Sequence of chain 1.V:
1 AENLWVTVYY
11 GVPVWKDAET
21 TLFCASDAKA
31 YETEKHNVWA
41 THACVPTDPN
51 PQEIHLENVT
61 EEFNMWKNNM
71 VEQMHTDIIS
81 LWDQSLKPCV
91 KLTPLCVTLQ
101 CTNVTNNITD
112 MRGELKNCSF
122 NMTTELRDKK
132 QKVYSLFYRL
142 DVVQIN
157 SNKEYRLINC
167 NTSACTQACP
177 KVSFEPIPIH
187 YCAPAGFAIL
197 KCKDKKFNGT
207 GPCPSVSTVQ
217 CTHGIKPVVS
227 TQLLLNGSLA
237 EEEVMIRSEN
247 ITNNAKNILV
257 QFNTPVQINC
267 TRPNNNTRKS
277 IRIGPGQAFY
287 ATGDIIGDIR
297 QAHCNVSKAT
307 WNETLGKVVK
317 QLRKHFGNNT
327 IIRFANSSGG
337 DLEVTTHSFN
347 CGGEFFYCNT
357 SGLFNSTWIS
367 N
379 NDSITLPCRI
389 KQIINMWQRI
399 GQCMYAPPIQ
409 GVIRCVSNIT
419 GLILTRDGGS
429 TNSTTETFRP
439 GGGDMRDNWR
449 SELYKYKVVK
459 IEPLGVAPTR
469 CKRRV

A small-molecule ligand and the protein it binds are described below.
Small molecule (SMILES): CC(=O)N[C@H]1[C@H](O[C@H]2[C@H](O)[C@@H](NC(C)=O)CO[C@@H]2CO)O[C@H](CO)[C@@H](O[C@@H]2O[C@H](CO[C@H]3O[C@H](CO)[C@@H](O)[C@H](O[C@H]4O[C@H](CO)[C@@H](O)[C@H](O)[C@@H]4O[C@H]4O[C@H](CO)[C@@H](O)[C@H](O)[C@@H]4O)[C@@H]3O)[C@@H](O)[C@H](O[C@H]3O[C@H](CO)[C@@H](O)[C@H](O)[C@@H]3O[C@H]3O[C@H](CO)[C@@H](O)[C@H](O)[C@@H]3O)[C@@H]2O)[C@@H]1O

Sequence of chain 1.F:
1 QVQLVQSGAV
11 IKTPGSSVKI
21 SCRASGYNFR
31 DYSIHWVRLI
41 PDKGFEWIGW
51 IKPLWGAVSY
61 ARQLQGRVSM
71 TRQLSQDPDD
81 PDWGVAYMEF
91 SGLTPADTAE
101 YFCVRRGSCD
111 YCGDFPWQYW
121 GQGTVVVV

Binding-site contacts:
Ligand atom N2 contacts residue ASN232 of chain 1.V at 3.1 Å (h-bond).
Ligand atom O3 contacts residue CYS413 of chain 1.V at 4.1 Å.
Ligand atom N2 contacts residue SER415 of chain 1.V at 2.7 Å (h-bond).
Ligand atom C6 contacts residue GLN1 of chain 1.F at 4.0 Å.
Ligand atom O7 contacts residue ASN346 of chain 1.V at 4.3 Å.
Ligand atom O7 contacts residue PRO182 of chain 1.V at 4.2 Å.
Ligand atom O4 contacts residue VAL414 of chain 1.V at 3.6 Å.
Ligand atom C5 contacts residue GLU181 of chain 1.V at 3.7 Å.
Ligand atom C5 contacts residue ASN232 of chain 1.V at 3.7 Å.
Ligand atom C5 contacts residue GLN1 of chain 1.F at 4.3 Å.
Ligand atom C7 contacts residue ASN232 of chain 1.V at 4.1 Å.
Ligand atom O4 contacts residue GLN1 of chain 1.F at 4.0 Å.
Ligand atom C2 contacts residue SER415 of chain 1.V at 3.4 Å.
Ligand atom C1 contacts residue SER415 of chain 1.V at 3.5 Å.
Ligand atom C4 contacts residue VAL414 of chain 1.V at 3.8 Å (hydrophobic).
Ligand atom C8 contacts residue SER415 of chain 1.V at 3.9 Å.
Ligand atom O6 contacts residue GLU181 of chain 1.V at 2.7 Å (salt-bridge).
Ligand atom C6 contacts residue NAG1 of chain 1.WB at 3.7 Å.
Ligand atom O3 contacts residue ARG274 of chain 1.V at 4.3 Å.
Ligand atom C8 contacts residue LEU231 of chain 1.V at 4.2 Å (hydrophobic).
Ligand atom O6 contacts residue GLN1 of chain 1.F at 2.6 Å (h-bond).
Ligand atom O3 contacts residue SER415 of chain 1.V at 4.1 Å.
Ligand atom C6 contacts residue SER179 of chain 1.V at 3.6 Å.
Ligand atom C2 contacts residue VAL414 of chain 1.V at 4.3 Å (hydrophobic).
Ligand atom C1 contacts residue VAL414 of chain 1.V at 4.1 Å (hydrophobic).
Ligand atom C3 contacts residue SER415 of chain 1.V at 3.4 Å.
Ligand atom O4 contacts residue GLU181 of chain 1.V at 4.1 Å.
Ligand atom C1 contacts residue ASN232 of chain 1.V at 1.6 Å.
Ligand atom C3 contacts residue ASN232 of chain 1.V at 4.0 Å.
Ligand atom C7 contacts residue SER415 of chain 1.V at 3.7 Å.
Ligand atom O4 contacts residue GLN408 of chain 1.V at 4.3 Å.
Ligand atom C5 contacts residue VAL414 of chain 1.V at 3.6 Å (hydrophobic).
Ligand atom C5 contacts residue NAG1 of chain 1.WB at 3.8 Å.
Ligand atom O6 contacts residue SER179 of chain 1.V at 3.0 Å (h-bond).
Ligand atom C3 contacts residue VAL414 of chain 1.V at 3.5 Å (hydrophobic).
Ligand atom O5 contacts residue ASN232 of chain 1.V at 2.4 Å (h-bond).
Ligand atom C6 contacts residue GLU181 of chain 1.V at 3.7 Å.
Ligand atom C7 contacts residue ASN346 of chain 1.V at 4.3 Å.
Ligand atom C2 contacts residue ASN232 of chain 1.V at 2.7 Å.
Ligand atom C8 contacts residue ASN346 of chain 1.V at 3.6 Å.